The small molecule below binds the protein below.
Small molecule (SMILES): CC(=O)N[C@H]1[C@H](O[C@H]2[C@H](O)[C@@H](NC(C)=O)CO[C@@H]2CO)O[C@H](CO)[C@@H](O)[C@@H]1O

Binding-site contacts:
Ligand atom C6 contacts residue SER790 of chain 1.C at 4.4 Å.
Ligand atom O5 contacts residue ASN788 of chain 1.C at 2.3 Å (h-bond).
Ligand atom C1 contacts residue SER790 of chain 1.C at 3.4 Å.
Ligand atom C1 contacts residue GLN791 of chain 1.C at 3.9 Å.
Ligand atom C2 contacts residue ASN788 of chain 1.C at 2.5 Å.
Ligand atom C5 contacts residue SER790 of chain 1.C at 3.5 Å.
Ligand atom C3 contacts residue SER790 of chain 1.C at 4.5 Å.
Ligand atom O6 contacts residue GLN791 of chain 1.C at 4.2 Å.
Ligand atom C1 contacts residue ASN788 of chain 1.C at 1.4 Å.
Ligand atom N2 contacts residue ASN788 of chain 1.C at 2.9 Å (h-bond).
Ligand atom O5 contacts residue SER790 of chain 1.C at 3.6 Å (h-bond).
Ligand atom C4 contacts residue ASN788 of chain 1.C at 4.2 Å.
Ligand atom O5 contacts residue GLN791 of chain 1.C at 3.4 Å (h-bond).
Ligand atom C5 contacts residue GLN791 of chain 1.C at 3.5 Å.
Ligand atom C6 contacts residue GLN791 of chain 1.C at 3.7 Å.
Ligand atom C3 contacts residue ASN788 of chain 1.C at 3.8 Å.
Ligand atom O7 contacts residue ASN788 of chain 1.C at 4.2 Å.
Ligand atom C5 contacts residue ASN788 of chain 1.C at 3.6 Å.
Ligand atom C7 contacts residue ASN788 of chain 1.C at 3.8 Å.

Sequence of chain 1.C:
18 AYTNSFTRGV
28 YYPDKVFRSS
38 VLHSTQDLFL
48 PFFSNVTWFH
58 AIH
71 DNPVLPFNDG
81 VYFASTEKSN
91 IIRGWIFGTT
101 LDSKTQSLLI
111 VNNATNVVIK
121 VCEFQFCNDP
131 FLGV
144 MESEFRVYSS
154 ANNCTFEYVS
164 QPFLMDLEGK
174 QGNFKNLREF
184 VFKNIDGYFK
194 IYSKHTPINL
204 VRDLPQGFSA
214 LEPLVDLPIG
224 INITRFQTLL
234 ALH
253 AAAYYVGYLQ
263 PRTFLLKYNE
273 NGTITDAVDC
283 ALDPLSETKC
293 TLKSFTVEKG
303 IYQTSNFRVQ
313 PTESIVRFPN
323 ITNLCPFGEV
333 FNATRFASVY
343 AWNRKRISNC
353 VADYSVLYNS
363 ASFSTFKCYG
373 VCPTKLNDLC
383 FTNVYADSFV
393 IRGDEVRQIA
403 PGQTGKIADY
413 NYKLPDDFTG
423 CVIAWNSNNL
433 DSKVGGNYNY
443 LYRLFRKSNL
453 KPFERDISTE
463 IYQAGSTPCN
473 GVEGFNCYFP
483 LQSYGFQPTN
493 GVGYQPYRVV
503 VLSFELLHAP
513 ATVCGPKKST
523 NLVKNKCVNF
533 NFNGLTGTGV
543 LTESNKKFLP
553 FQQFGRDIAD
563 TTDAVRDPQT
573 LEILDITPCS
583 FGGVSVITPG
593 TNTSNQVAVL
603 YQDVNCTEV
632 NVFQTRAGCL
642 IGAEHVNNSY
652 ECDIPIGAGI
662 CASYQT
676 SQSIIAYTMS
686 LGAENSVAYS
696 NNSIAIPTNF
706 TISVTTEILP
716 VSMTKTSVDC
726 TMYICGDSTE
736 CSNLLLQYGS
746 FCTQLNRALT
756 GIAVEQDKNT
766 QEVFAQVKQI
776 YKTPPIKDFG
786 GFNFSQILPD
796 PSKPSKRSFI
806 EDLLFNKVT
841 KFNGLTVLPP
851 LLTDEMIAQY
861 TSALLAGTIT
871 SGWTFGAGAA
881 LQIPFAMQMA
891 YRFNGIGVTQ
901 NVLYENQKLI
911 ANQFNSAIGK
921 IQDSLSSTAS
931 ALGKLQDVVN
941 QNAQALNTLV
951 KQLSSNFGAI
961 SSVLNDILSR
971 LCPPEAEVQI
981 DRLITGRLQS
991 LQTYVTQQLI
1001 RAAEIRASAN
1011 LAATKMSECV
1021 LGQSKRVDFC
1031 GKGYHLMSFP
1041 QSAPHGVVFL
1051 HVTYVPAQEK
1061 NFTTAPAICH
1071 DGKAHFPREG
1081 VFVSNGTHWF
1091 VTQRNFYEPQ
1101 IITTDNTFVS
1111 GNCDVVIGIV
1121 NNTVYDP